Sequence of chain 1.D:
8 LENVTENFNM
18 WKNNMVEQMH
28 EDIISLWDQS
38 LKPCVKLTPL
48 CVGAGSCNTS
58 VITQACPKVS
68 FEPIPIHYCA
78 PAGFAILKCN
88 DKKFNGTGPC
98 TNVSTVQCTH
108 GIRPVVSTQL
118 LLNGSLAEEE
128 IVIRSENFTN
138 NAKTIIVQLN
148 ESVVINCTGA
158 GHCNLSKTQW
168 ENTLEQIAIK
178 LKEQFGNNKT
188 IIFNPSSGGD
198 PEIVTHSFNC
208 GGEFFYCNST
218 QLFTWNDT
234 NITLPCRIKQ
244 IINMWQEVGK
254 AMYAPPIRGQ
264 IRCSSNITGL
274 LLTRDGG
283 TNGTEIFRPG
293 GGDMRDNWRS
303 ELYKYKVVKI

Binding-site contacts:
Ligand atom C2 contacts residue ASN147 of chain 1.D at 2.4 Å.
Ligand atom C7 contacts residue ASN147 of chain 1.D at 3.8 Å.
Ligand atom C1 contacts residue ASN147 of chain 1.D at 1.4 Å.
Ligand atom O7 contacts residue ASN147 of chain 1.D at 4.2 Å.
Ligand atom N2 contacts residue ASN147 of chain 1.D at 2.8 Å (h-bond).
Ligand atom O7 contacts residue GLN173 of chain 1.D at 3.0 Å (h-bond).
Ligand atom C4 contacts residue ASN147 of chain 1.D at 4.2 Å.
Ligand atom C6 contacts residue GLN173 of chain 1.D at 3.4 Å.
Ligand atom C8 contacts residue GLN173 of chain 1.D at 3.3 Å.
Ligand atom O5 contacts residue ASN147 of chain 1.D at 2.4 Å (h-bond).
Ligand atom C7 contacts residue GLN173 of chain 1.D at 3.4 Å.
Ligand atom C5 contacts residue ASN147 of chain 1.D at 3.6 Å.
Ligand atom O6 contacts residue GLN173 of chain 1.D at 4.2 Å.
Ligand atom O7 contacts residue ASN169 of chain 1.D at 4.4 Å.
Ligand atom C3 contacts residue ASN147 of chain 1.D at 3.7 Å.
Ligand atom N2 contacts residue GLN173 of chain 1.D at 4.4 Å.

The small molecule below binds the protein below.
Small molecule (SMILES): CC(=O)N[C@H]1[C@H](O[C@H]2[C@H](O)[C@@H](NC(C)=O)CO[C@@H]2CO)O[C@H](CO)[C@@H](O)[C@@H]1O